Binding-site contacts:
Ligand atom O5 contacts residue ASN315 of chain 1.B at 2.3 Å (h-bond).
Ligand atom C5 contacts residue ASN315 of chain 1.B at 3.6 Å.
Ligand atom C8 contacts residue VAL310 of chain 1.B at 4.2 Å (hydrophobic).
Ligand atom C8 contacts residue TYR313 of chain 1.B at 3.4 Å (hydrophobic).
Ligand atom C4 contacts residue ASN315 of chain 1.B at 4.2 Å.
Ligand atom O7 contacts residue TYR313 of chain 1.B at 3.6 Å (h-bond).
Ligand atom C8 contacts residue ASN315 of chain 1.B at 3.6 Å.
Ligand atom C8 contacts residue ASN314 of chain 1.B at 3.4 Å.
Ligand atom C1 contacts residue ASN315 of chain 1.B at 1.4 Å.
Ligand atom O7 contacts residue ASN315 of chain 1.B at 3.5 Å (h-bond).
Ligand atom N2 contacts residue ASN315 of chain 1.B at 2.9 Å (h-bond).
Ligand atom C7 contacts residue VAL310 of chain 1.B at 4.1 Å (hydrophobic).
Ligand atom C7 contacts residue TYR313 of chain 1.B at 4.1 Å (hydrophobic).
Ligand atom O7 contacts residue ASN314 of chain 1.B at 3.2 Å.
Ligand atom O7 contacts residue VAL310 of chain 1.B at 3.6 Å.
Ligand atom C3 contacts residue ASN315 of chain 1.B at 3.8 Å.
Ligand atom C2 contacts residue ASN315 of chain 1.B at 2.4 Å.
Ligand atom C7 contacts residue ASN314 of chain 1.B at 3.6 Å.
Ligand atom C7 contacts residue ASN315 of chain 1.B at 3.5 Å.

The small molecule below binds the protein below.
Small molecule (SMILES): CC(=O)N[C@H]1CO[C@H](CO[C@@H]2O[C@@H](C)[C@@H](O)[C@@H](O)[C@@H]2O)[C@@H](O)[C@@H]1O

Sequence of chain 1.B:
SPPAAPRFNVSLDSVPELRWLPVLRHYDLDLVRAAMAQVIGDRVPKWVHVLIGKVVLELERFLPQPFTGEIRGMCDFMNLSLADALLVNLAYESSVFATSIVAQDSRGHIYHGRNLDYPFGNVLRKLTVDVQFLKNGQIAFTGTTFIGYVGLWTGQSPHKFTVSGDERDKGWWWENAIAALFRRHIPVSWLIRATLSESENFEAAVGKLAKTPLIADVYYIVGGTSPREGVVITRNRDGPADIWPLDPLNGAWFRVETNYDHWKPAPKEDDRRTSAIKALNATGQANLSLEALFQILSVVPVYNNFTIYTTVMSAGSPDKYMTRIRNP